Sequence of chain 1.A:
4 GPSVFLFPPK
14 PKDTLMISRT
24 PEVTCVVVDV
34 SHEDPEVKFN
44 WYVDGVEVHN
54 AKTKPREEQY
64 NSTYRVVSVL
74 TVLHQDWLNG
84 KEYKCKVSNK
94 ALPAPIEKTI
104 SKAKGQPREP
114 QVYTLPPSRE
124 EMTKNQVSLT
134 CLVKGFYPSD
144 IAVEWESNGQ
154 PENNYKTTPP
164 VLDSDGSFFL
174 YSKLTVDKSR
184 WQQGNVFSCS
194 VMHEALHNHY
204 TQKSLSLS

This protein binds this small molecule.
Small molecule (SMILES): CC(=O)N[C@H]1[C@H](O[C@H]2[C@H](O)[C@@H](NC(C)=O)CO[C@@H]2CO[C@@H]2O[C@@H](C)[C@@H](O)[C@@H](O)[C@@H]2O)O[C@H](CO)[C@@H](O[C@@H]2O[C@H](CO[C@H]3O[C@H](CO)[C@@H](O)[C@H](O)[C@@H]3O[C@@H]3O[C@H](CO)[C@@H](O)[C@H](O)[C@H]3NC(C)=O)[C@@H](O)[C@H](O[C@H]3O[C@H](CO)[C@@H](O)[C@H](O)[C@@H]3O[C@@H]3O[C@H](CO)[C@@H](O)[C@H](O)[C@H]3NC(C)=O)[C@@H]2O)[C@@H]1O

Binding-site contacts:
Ligand atom C1 contacts residue THR66 of chain 1.A at 3.7 Å.
Ligand atom C2 contacts residue PHE10 of chain 1.A at 3.5 Å (hydrophobic).
Ligand atom O4 contacts residue LYS13 of chain 1.A at 3.1 Å (salt-bridge).
Ligand atom C1 contacts residue PHE10 of chain 1.A at 3.6 Å (hydrophobic).
Ligand atom O4 contacts residue LYS101 of chain 1.A at 3.7 Å.
Ligand atom O7 contacts residue ASP32 of chain 1.A at 3.2 Å (salt-bridge).
Ligand atom C3 contacts residue VAL31 of chain 1.A at 3.4 Å (hydrophobic).
Ligand atom C6 contacts residue GLN62 of chain 1.A at 3.8 Å.
Ligand atom C2 contacts residue ASP32 of chain 1.A at 3.6 Å.
Ligand atom C3 contacts residue ASP32 of chain 1.A at 3.0 Å.
Ligand atom C3 contacts residue LYS13 of chain 1.A at 3.9 Å.
Ligand atom O6 contacts residue ARG68 of chain 1.A at 3.8 Å.
Ligand atom O4 contacts residue PHE8 of chain 1.A at 2.9 Å.
Ligand atom C1 contacts residue ASN64 of chain 1.A at 1.4 Å.
Ligand atom C4 contacts residue VAL31 of chain 1.A at 3.6 Å (hydrophobic).
Ligand atom C1 contacts residue PHE10 of chain 1.A at 3.7 Å (hydrophobic).
Ligand atom O4 contacts residue VAL31 of chain 1.A at 3.0 Å.
Ligand atom C3 contacts residue ASN64 of chain 1.A at 3.7 Å.
Ligand atom O5 contacts residue ASN64 of chain 1.A at 2.4 Å (h-bond).
Ligand atom C7 contacts residue ARG68 of chain 1.A at 3.7 Å.
Ligand atom C4 contacts residue PHE8 of chain 1.A at 3.9 Å (hydrophobic).
Ligand atom C5 contacts residue ASN64 of chain 1.A at 3.6 Å.
Ligand atom O3 contacts residue LYS13 of chain 1.A at 3.0 Å.
Ligand atom O7 contacts residue PHE8 of chain 1.A at 3.9 Å.
Ligand atom C5 contacts residue PHE10 of chain 1.A at 3.6 Å (hydrophobic).
Ligand atom N2 contacts residue ASN64 of chain 1.A at 2.7 Å (h-bond).
Ligand atom C8 contacts residue ARG68 of chain 1.A at 3.5 Å.
Ligand atom C4 contacts residue LYS13 of chain 1.A at 3.8 Å.
Ligand atom C8 contacts residue ASP32 of chain 1.A at 3.9 Å.
Ligand atom O7 contacts residue THR66 of chain 1.A at 3.6 Å.
Ligand atom N2 contacts residue ASP32 of chain 1.A at 2.9 Å (salt-bridge).
Ligand atom C7 contacts residue ASP32 of chain 1.A at 3.2 Å.
Ligand atom C1 contacts residue PHE8 of chain 1.A at 3.9 Å (hydrophobic).
Ligand atom N2 contacts residue PHE10 of chain 1.A at 3.9 Å.
Ligand atom C2 contacts residue ASN64 of chain 1.A at 2.3 Å.
Ligand atom O3 contacts residue ASP32 of chain 1.A at 3.1 Å (salt-bridge).
Ligand atom C3 contacts residue PHE8 of chain 1.A at 3.6 Å (hydrophobic).
Ligand atom N2 contacts residue THR66 of chain 1.A at 3.6 Å.
Ligand atom O7 contacts residue ARG68 of chain 1.A at 3.8 Å.
Ligand atom C7 contacts residue ASN64 of chain 1.A at 3.5 Å.